This protein binds this small molecule.
Small molecule (SMILES): CC(C)Cn1c(=O)n(C)c(=O)c2nc[nH]c21

Sequence of chain 1.A:
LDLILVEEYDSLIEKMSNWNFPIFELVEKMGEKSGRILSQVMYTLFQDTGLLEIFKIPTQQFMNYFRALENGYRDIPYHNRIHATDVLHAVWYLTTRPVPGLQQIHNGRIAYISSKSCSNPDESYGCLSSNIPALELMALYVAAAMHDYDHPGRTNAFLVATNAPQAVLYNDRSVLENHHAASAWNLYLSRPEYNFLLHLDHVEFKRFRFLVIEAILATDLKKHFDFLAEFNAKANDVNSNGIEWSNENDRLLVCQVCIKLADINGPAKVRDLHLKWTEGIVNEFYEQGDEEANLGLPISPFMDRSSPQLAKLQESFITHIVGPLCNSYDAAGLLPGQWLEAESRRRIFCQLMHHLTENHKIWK

Binding-site contacts:
Ligand atom C8 contacts residue PHE338 of chain 1.A at 4.1 Å (hydrophobic).
Ligand atom N7 contacts residue PHE338 of chain 1.A at 3.9 Å.
Ligand atom C11 contacts residue LEU242 of chain 1.A at 4.1 Å (hydrophobic).
Ligand atom C10 contacts residue PHE338 of chain 1.A at 4.2 Å (hydrophobic).
Ligand atom C14 contacts residue ILE302 of chain 1.A at 4.0 Å (hydrophobic).
Ligand atom C4 contacts residue PHE338 of chain 1.A at 3.6 Å (hydrophobic).
Ligand atom C10 contacts residue ILE302 of chain 1.A at 4.1 Å (hydrophobic).
Ligand atom C8 contacts residue ILE302 of chain 1.A at 4.2 Å (hydrophobic).
Ligand atom N1 contacts residue PHE338 of chain 1.A at 3.5 Å.
Ligand atom N1 contacts residue ILE302 of chain 1.A at 3.8 Å.
Ligand atom O2 contacts residue PHE338 of chain 1.A at 4.0 Å.
Ligand atom N9 contacts residue PHE306 of chain 1.A at 4.0 Å.
Ligand atom C13 contacts residue LEU242 of chain 1.A at 4.0 Å (hydrophobic).
Ligand atom C11 contacts residue PHE338 of chain 1.A at 3.9 Å (hydrophobic).
Ligand atom C10 contacts residue GLY287 of chain 1.A at 3.8 Å.
Ligand atom O2 contacts residue TYR83 of chain 1.A at 3.5 Å (h-bond).
Ligand atom O6 contacts residue PHE338 of chain 1.A at 4.0 Å.
Ligand atom C6 contacts residue PHE338 of chain 1.A at 3.5 Å (hydrophobic).
Ligand atom C2 contacts residue ILE285 of chain 1.A at 4.2 Å (hydrophobic).
Ligand atom N3 contacts residue PHE338 of chain 1.A at 3.4 Å.
Ligand atom N9 contacts residue PHE338 of chain 1.A at 3.9 Å.
Ligand atom C5 contacts residue GLN335 of chain 1.A at 3.9 Å.
Ligand atom C8 contacts residue PHE306 of chain 1.A at 4.1 Å (hydrophobic).
Ligand atom C2 contacts residue TYR83 of chain 1.A at 4.0 Å (hydrophobic).
Ligand atom O6 contacts residue GLN335 of chain 1.A at 3.4 Å (h-bond).
Ligand atom C5 contacts residue PHE338 of chain 1.A at 3.7 Å (hydrophobic).
Ligand atom N1 contacts residue TYR83 of chain 1.A at 4.2 Å.
Ligand atom C14 contacts residue HIS84 of chain 1.A at 3.9 Å.
Ligand atom N7 contacts residue GLN335 of chain 1.A at 2.8 Å (h-bond).
Ligand atom C10 contacts residue PRO288 of chain 1.A at 4.0 Å (hydrophobic).
Ligand atom C14 contacts residue TYR83 of chain 1.A at 3.7 Å (hydrophobic).
Ligand atom O6 contacts residue ILE302 of chain 1.A at 3.6 Å.
Ligand atom C2 contacts residue PHE338 of chain 1.A at 3.6 Å (hydrophobic).
Ligand atom C6 contacts residue ILE302 of chain 1.A at 3.6 Å (hydrophobic).
Ligand atom O2 contacts residue ILE285 of chain 1.A at 3.4 Å.
Ligand atom C8 contacts residue GLN335 of chain 1.A at 3.8 Å.
Ligand atom O2 contacts residue ASP284 of chain 1.A at 3.8 Å.
Ligand atom C10 contacts residue TYR83 of chain 1.A at 3.8 Å (hydrophobic).
Ligand atom C8 contacts residue LEU334 of chain 1.A at 4.0 Å (hydrophobic).
Ligand atom C5 contacts residue ILE302 of chain 1.A at 4.1 Å (hydrophobic).